Binding-site contacts:
Ligand atom N1 contacts residue ASP195 of chain 1.B at 2.9 Å (salt-bridge).
Ligand atom O51 contacts residue ASN181 of chain 1.B at 3.3 Å (h-bond).
Ligand atom N2 contacts residue VAL192 of chain 1.B at 3.4 Å (h-bond).
Ligand atom N3 contacts residue VAL192 of chain 1.B at 3.5 Å.
Ligand atom O3' contacts residue ALA219 of chain 1.B at 3.2 Å.
Ligand atom C2' contacts residue GLU284 of chain 1.B at 3.3 Å.
Ligand atom N2 contacts residue ASP195 of chain 1.B at 3.1 Å (salt-bridge).
Ligand atom O3' contacts residue ARG221 of chain 1.B at 3.3 Å (salt-bridge).
Ligand atom C8 contacts residue ASN216 of chain 1.B at 3.2 Å.
Ligand atom O2B contacts residue ASN181 of chain 1.B at 3.0 Å (h-bond).
Ligand atom N2 contacts residue GLY190 of chain 1.B at 3.1 Å (h-bond).
Ligand atom N2 contacts residue PHE191 of chain 1.B at 3.5 Å.
Ligand atom O3B contacts residue ARG281 of chain 1.B at 2.9 Å (salt-bridge).
Ligand atom O1A contacts residue VAL192 of chain 1.B at 2.7 Å (h-bond).
Ligand atom N7 contacts residue GLY215 of chain 1.B at 2.9 Å (h-bond).
Ligand atom C4 contacts residue VAL192 of chain 1.B at 3.5 Å (hydrophobic).
Ligand atom O2A contacts residue ARG281 of chain 1.B at 2.8 Å (salt-bridge).
Ligand atom O6 contacts residue PHE196 of chain 1.B at 3.4 Å.
Ligand atom N1 contacts residue GLN279 of chain 1.B at 3.4 Å (h-bond).
Ligand atom C31 contacts residue SER85 of chain 1.B at 3.4 Å.
Ligand atom O2' contacts residue GLU284 of chain 1.B at 2.4 Å (salt-bridge).
Ligand atom N2 contacts residue ARG281 of chain 1.B at 3.3 Å (salt-bridge).
Ligand atom O31 contacts residue TYR152 of chain 1.B at 3.1 Å (h-bond).
Ligand atom O6A contacts residue ASN181 of chain 1.B at 3.3 Å (h-bond).
Ligand atom O3' contacts residue GLU284 of chain 1.B at 2.7 Å (salt-bridge).
Ligand atom O41 contacts residue SER126 of chain 1.B at 2.7 Å (h-bond).
Ligand atom C3' contacts residue GLU284 of chain 1.B at 3.2 Å.
Ligand atom O31 contacts residue SER85 of chain 1.B at 2.7 Å (h-bond).
Ligand atom C2 contacts residue ASP195 of chain 1.B at 3.4 Å.
Ligand atom O6A contacts residue SER127 of chain 1.B at 2.5 Å (h-bond).
Ligand atom C61 contacts residue THR179 of chain 1.B at 3.3 Å.
Ligand atom O3B contacts residue VAL87 of chain 1.B at 3.2 Å.
Ligand atom N3 contacts residue ARG281 of chain 1.B at 3.3 Å (salt-bridge).
Ligand atom O2B contacts residue ARG221 of chain 1.B at 3.2 Å (salt-bridge).
Ligand atom C2 contacts residue ARG281 of chain 1.B at 3.5 Å.
Ligand atom O31 contacts residue A2R1 of chain 1.E at 3.0 Å (h-bond).
Ligand atom O1B contacts residue VAL87 of chain 1.B at 3.4 Å.
Ligand atom O6 contacts residue GLN279 of chain 1.B at 3.5 Å.
Ligand atom O1A contacts residue PHE191 of chain 1.B at 3.4 Å.
Ligand atom O41 contacts residue TYR152 of chain 1.B at 2.9 Å (h-bond).

The protein below binds the small molecule below.
Small molecule (SMILES): Nc1nc2c(ncn2[C@@H]2O[C@H](CO[P](=O)(O)O[P](=O)(O)O[C@H]3O[C@H](CO)[C@@H](O)[C@H](O)[C@@H]3O)[C@@H](O)[C@H]2O)c(=O)[nH]1

Sequence of chain 1.B:
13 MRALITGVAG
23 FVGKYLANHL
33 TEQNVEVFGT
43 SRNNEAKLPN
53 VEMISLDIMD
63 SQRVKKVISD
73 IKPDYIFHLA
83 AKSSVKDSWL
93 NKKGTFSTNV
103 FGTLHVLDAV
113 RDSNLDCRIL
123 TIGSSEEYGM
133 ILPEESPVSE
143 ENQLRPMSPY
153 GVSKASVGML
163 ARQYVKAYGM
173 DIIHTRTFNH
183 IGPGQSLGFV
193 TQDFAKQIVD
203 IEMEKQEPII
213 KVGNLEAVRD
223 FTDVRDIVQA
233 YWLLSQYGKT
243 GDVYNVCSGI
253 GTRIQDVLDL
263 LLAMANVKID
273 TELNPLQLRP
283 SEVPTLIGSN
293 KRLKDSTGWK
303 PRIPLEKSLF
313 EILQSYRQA